Binding-site contacts:
Ligand atom O6 contacts residue VAL41 of chain 1.B at 4.1 Å.
Ligand atom C8 contacts residue ASN40 of chain 1.B at 3.4 Å.
Ligand atom N2 contacts residue ASN70 of chain 1.A at 3.0 Å (h-bond).
Ligand atom O7 contacts residue LYS69 of chain 1.A at 4.1 Å.
Ligand atom C6 contacts residue VAL8 of chain 1.B at 4.2 Å (hydrophobic).
Ligand atom O5 contacts residue VAL8 of chain 1.B at 4.2 Å.
Ligand atom O7 contacts residue ASN70 of chain 1.A at 3.3 Å (h-bond).
Ligand atom C4 contacts residue ASN70 of chain 1.A at 4.1 Å.
Ligand atom O6 contacts residue VAL8 of chain 1.B at 3.7 Å.
Ligand atom C1 contacts residue ASN70 of chain 1.A at 1.4 Å.
Ligand atom C8 contacts residue ASN70 of chain 1.A at 3.6 Å.
Ligand atom C7 contacts residue THR72 of chain 1.A at 4.3 Å.
Ligand atom C5 contacts residue ASN70 of chain 1.A at 3.6 Å.
Ligand atom O5 contacts residue ASN70 of chain 1.A at 2.3 Å (h-bond).
Ligand atom C1 contacts residue THR72 of chain 1.A at 4.4 Å.
Ligand atom C2 contacts residue ASN70 of chain 1.A at 2.4 Å.
Ligand atom C7 contacts residue ASN70 of chain 1.A at 3.4 Å.
Ligand atom C3 contacts residue ASN70 of chain 1.A at 3.7 Å.
Ligand atom C8 contacts residue THR72 of chain 1.A at 4.1 Å.
Ligand atom C8 contacts residue ASN39 of chain 1.B at 4.2 Å.
Ligand atom N2 contacts residue THR72 of chain 1.A at 3.9 Å.

Sequence of chain 1.A:
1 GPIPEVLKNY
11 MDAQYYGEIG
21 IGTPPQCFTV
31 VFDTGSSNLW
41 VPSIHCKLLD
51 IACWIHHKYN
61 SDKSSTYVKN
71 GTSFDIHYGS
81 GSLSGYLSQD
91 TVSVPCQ

Sequence of chain 1.B:
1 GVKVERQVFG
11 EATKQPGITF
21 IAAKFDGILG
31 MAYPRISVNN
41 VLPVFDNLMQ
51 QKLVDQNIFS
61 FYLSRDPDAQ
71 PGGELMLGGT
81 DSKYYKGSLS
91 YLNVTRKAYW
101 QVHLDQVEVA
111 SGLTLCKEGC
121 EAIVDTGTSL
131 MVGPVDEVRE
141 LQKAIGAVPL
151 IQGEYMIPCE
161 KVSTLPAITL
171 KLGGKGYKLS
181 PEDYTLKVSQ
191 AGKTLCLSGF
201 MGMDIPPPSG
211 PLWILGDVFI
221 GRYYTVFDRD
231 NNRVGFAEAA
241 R

The small molecule below binds the protein below.
Small molecule (SMILES): CC(=O)N[C@H]1[C@H](O[C@H]2[C@H](O)[C@@H](NC(C)=O)CO[C@@H]2CO)O[C@H](CO)[C@@H](O)[C@@H]1O